The protein below binds the small molecule below.
Small molecule (SMILES): CNC(=O)c1cc(-c2ccccc2)n[nH]1

Sequence of chain 1.B:
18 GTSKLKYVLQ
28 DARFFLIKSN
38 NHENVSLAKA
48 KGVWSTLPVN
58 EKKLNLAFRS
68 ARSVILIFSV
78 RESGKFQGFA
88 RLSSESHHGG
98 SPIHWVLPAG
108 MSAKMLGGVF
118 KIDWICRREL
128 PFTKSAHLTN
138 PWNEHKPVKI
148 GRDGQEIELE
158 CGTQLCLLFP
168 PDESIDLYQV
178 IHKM

Binding-site contacts:
Ligand atom N05 contacts residue TRP51 of chain 1.B at 4.1 Å.
Ligand atom C01 contacts residue TRP51 of chain 1.B at 3.6 Å (hydrophobic).
Ligand atom C13 contacts residue ARG78 of chain 1.B at 4.2 Å.
Ligand atom C03 contacts residue TRP51 of chain 1.B at 3.8 Å (hydrophobic).
Ligand atom C11 contacts residue ARG78 of chain 1.B at 3.5 Å.
Ligand atom C12 contacts residue ASN37 of chain 1.B at 4.1 Å.
Ligand atom C10 contacts residue LEU54 of chain 1.B at 4.0 Å (hydrophobic).
Ligand atom C03 contacts residue SER52 of chain 1.B at 4.1 Å.
Ligand atom C08 contacts residue LEU54 of chain 1.B at 3.8 Å (hydrophobic).
Ligand atom N05 contacts residue SER52 of chain 1.B at 4.0 Å.
Ligand atom C04 contacts residue LYS35 of chain 1.B at 4.1 Å.
Ligand atom C12 contacts residue ARG78 of chain 1.B at 4.0 Å.
Ligand atom C10 contacts residue SO41 of chain 1.H at 3.7 Å.
Ligand atom C07 contacts residue LYS35 of chain 1.B at 3.9 Å.
Ligand atom C01 contacts residue ASN41 of chain 1.B at 3.6 Å.
Ligand atom C01 contacts residue LEU113 of chain 1.B at 4.1 Å (hydrophobic).
Ligand atom C10 contacts residue ARG78 of chain 1.B at 3.3 Å.
Ligand atom C09 contacts residue ARG78 of chain 1.B at 3.5 Å.
Ligand atom N02 contacts residue LEU113 of chain 1.B at 3.7 Å.
Ligand atom C01 contacts residue SER52 of chain 1.B at 3.3 Å.
Ligand atom N06 contacts residue LEU54 of chain 1.B at 3.3 Å.
Ligand atom C07 contacts residue LEU54 of chain 1.B at 3.5 Å (hydrophobic).
Ligand atom N05 contacts residue LYS35 of chain 1.B at 3.8 Å.
Ligand atom N06 contacts residue ASP150 of chain 1.B at 2.9 Å (salt-bridge).
Ligand atom C07 contacts residue ASP150 of chain 1.B at 3.8 Å.
Ligand atom C08 contacts residue ARG78 of chain 1.B at 4.0 Å.
Ligand atom C09 contacts residue LEU54 of chain 1.B at 3.8 Å (hydrophobic).
Ligand atom N05 contacts residue LEU54 of chain 1.B at 3.9 Å.
Ligand atom C09 contacts residue ASP150 of chain 1.B at 3.3 Å.
Ligand atom C08 contacts residue ASP150 of chain 1.B at 4.0 Å.
Ligand atom C13 contacts residue ASN37 of chain 1.B at 3.8 Å.
Ligand atom N02 contacts residue SER52 of chain 1.B at 2.9 Å (h-bond).
Ligand atom C01 contacts residue TRP102 of chain 1.B at 3.5 Å (hydrophobic).
Ligand atom N05 contacts residue ASP150 of chain 1.B at 3.8 Å.
Ligand atom C14 contacts residue LYS35 of chain 1.B at 4.2 Å.
Ligand atom O15 contacts residue ASN41 of chain 1.B at 2.8 Å (h-bond).
Ligand atom N06 contacts residue LYS35 of chain 1.B at 3.7 Å.
Ligand atom N02 contacts residue TRP51 of chain 1.B at 3.4 Å.
Ligand atom C03 contacts residue ASN41 of chain 1.B at 3.8 Å.
Ligand atom C11 contacts residue SO41 of chain 1.H at 3.7 Å.